Sequence of chain 1.C:
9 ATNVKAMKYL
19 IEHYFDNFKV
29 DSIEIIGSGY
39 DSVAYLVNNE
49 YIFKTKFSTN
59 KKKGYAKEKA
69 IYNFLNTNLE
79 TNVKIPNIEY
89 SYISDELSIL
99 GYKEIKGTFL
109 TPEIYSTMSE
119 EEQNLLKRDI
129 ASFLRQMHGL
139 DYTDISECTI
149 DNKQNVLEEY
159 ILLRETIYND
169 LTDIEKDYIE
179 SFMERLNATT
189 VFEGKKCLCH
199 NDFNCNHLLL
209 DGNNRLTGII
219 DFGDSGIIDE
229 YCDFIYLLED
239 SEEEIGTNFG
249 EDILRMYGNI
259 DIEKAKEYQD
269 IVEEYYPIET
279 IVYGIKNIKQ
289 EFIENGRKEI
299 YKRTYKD

A protein and the small-molecule ligand that binds it are described below.
Small molecule (SMILES): Nc1nc2c(ncn2[C@@H]2O[C@H](CO[P](=O)(O)O[P](=O)(O)NP(=O)(O)O)[C@@H](O)[C@H]2O)c(=O)[nH]1

Binding-site contacts:
Ligand atom O3A contacts residue LYS52 of chain 1.C at 3.6 Å.
Ligand atom O2B contacts residue ASP219 of chain 1.C at 2.8 Å (salt-bridge).
Ligand atom O2G contacts residue MG1 of chain 1.O at 2.9 Å.
Ligand atom PB contacts residue MG1 of chain 1.N at 3.5 Å.
Ligand atom O1A contacts residue LYS52 of chain 1.C at 2.9 Å (salt-bridge).
Ligand atom N3B contacts residue MG1 of chain 1.O at 3.5 Å.
Ligand atom PB contacts residue MG1 of chain 1.O at 3.6 Å.
Ligand atom C8 contacts residue TYR100 of chain 1.C at 3.2 Å (hydrophobic).
Ligand atom O6 contacts residue TYR100 of chain 1.C at 3.5 Å.
Ligand atom O6 contacts residue ILE218 of chain 1.C at 3.6 Å.
Ligand atom C6 contacts residue ILE103 of chain 1.C at 3.6 Å (hydrophobic).
Ligand atom O2A contacts residue ASP219 of chain 1.C at 3.2 Å (salt-bridge).
Ligand atom N1 contacts residue GLU102 of chain 1.C at 3.6 Å.
Ligand atom O2B contacts residue MG1 of chain 1.N at 2.5 Å.
Ligand atom O2B contacts residue MG1 of chain 1.O at 3.2 Å.
Ligand atom O2A contacts residue MG1 of chain 1.N at 2.2 Å.
Ligand atom O1A contacts residue ASP219 of chain 1.C at 3.1 Å.
Ligand atom C5 contacts residue ILE50 of chain 1.C at 3.5 Å (hydrophobic).
Ligand atom C4 contacts residue ILE50 of chain 1.C at 3.6 Å (hydrophobic).
Ligand atom PA contacts residue MG1 of chain 1.N at 3.4 Å.
Ligand atom O3G contacts residue ASP219 of chain 1.C at 3.1 Å (salt-bridge).
Ligand atom O4' contacts residue ALA42 of chain 1.C at 3.6 Å.
Ligand atom N3B contacts residue SER40 of chain 1.C at 3.1 Å (h-bond).
Ligand atom N2 contacts residue ILE103 of chain 1.C at 3.1 Å (h-bond).
Ligand atom O1B contacts residue SER40 of chain 1.C at 3.3 Å (h-bond).
Ligand atom N3 contacts residue PHE107 of chain 1.C at 3.6 Å.
Ligand atom O1B contacts residue GLY37 of chain 1.C at 3.3 Å (h-bond).
Ligand atom O3G contacts residue MG1 of chain 1.O at 2.4 Å.
Ligand atom O3G contacts residue LYS52 of chain 1.C at 2.6 Å (salt-bridge).
Ligand atom PB contacts residue ASP219 of chain 1.C at 3.6 Å.
Ligand atom N1 contacts residue ILE103 of chain 1.C at 2.8 Å (h-bond).
Ligand atom PA contacts residue ASP219 of chain 1.C at 3.7 Å.
Ligand atom C2 contacts residue ILE103 of chain 1.C at 3.5 Å (hydrophobic).
Ligand atom PG contacts residue MG1 of chain 1.O at 2.9 Å.
Ligand atom O1G contacts residue SER40 of chain 1.C at 3.5 Å.
Ligand atom O6 contacts residue ILE103 of chain 1.C at 2.9 Å (h-bond).
Ligand atom C6 contacts residue ILE50 of chain 1.C at 3.6 Å (hydrophobic).
Ligand atom N7 contacts residue ILE50 of chain 1.C at 3.6 Å.
Ligand atom N7 contacts residue TYR100 of chain 1.C at 2.6 Å (h-bond).
Ligand atom O1G contacts residue TYR63 of chain 1.C at 3.0 Å (h-bond).